Sequence of chain 1.A:
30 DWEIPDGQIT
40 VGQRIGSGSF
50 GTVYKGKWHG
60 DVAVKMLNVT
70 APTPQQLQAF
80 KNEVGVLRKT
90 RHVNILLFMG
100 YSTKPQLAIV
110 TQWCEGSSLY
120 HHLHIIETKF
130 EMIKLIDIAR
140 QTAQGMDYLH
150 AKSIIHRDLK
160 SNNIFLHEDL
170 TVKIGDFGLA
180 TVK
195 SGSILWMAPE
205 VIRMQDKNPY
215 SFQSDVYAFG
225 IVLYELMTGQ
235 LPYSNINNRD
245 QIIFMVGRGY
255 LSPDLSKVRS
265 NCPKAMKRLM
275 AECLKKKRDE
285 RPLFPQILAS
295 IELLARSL

Binding-site contacts:
Ligand atom C22 contacts residue THR110 of chain 1.A at 3.6 Å.
Ligand atom C13 contacts residue LEU95 of chain 1.A at 3.7 Å (hydrophobic).
Ligand atom N24 contacts residue ASP175 of chain 1.A at 3.8 Å.
Ligand atom N9 contacts residue PHE164 of chain 1.A at 3.9 Å.
Ligand atom O20 contacts residue ASN161 of chain 1.A at 3.6 Å.
Ligand atom N15 contacts residue TRP112 of chain 1.A at 3.8 Å.
Ligand atom C18 contacts residue ILE44 of chain 1.A at 3.7 Å (hydrophobic).
Ligand atom N15 contacts residue GLN111 of chain 1.A at 3.7 Å.
Ligand atom N10 contacts residue PHE164 of chain 1.A at 3.6 Å.
Ligand atom C7 contacts residue VAL52 of chain 1.A at 3.5 Å (hydrophobic).
Ligand atom C7 contacts residue PHE164 of chain 1.A at 3.7 Å (hydrophobic).
Ligand atom C2 contacts residue ASP175 of chain 1.A at 3.4 Å.
Ligand atom O25 contacts residue ASP175 of chain 1.A at 3.2 Å (salt-bridge).
Ligand atom N24 contacts residue LYS64 of chain 1.A at 3.1 Å (salt-bridge).
Ligand atom C6 contacts residue VAL52 of chain 1.A at 3.6 Å (hydrophobic).
Ligand atom C16 contacts residue CYS113 of chain 1.A at 3.3 Å (hydrophobic).
Ligand atom C22 contacts residue LYS64 of chain 1.A at 3.6 Å.
Ligand atom C14 contacts residue LEU95 of chain 1.A at 3.5 Å (hydrophobic).
Ligand atom C5 contacts residue VAL52 of chain 1.A at 3.4 Å (hydrophobic).
Ligand atom C23 contacts residue LYS64 of chain 1.A at 3.8 Å.
Ligand atom C17 contacts residue TRP112 of chain 1.A at 3.6 Å (hydrophobic).
Ligand atom N9 contacts residue ILE44 of chain 1.A at 3.9 Å.
Ligand atom C1 contacts residue PHE164 of chain 1.A at 3.8 Å (hydrophobic).
Ligand atom C16 contacts residue TRP112 of chain 1.A at 3.4 Å (hydrophobic).
Ligand atom C13 contacts residue PHE164 of chain 1.A at 3.9 Å (hydrophobic).
Ligand atom C21 contacts residue THR110 of chain 1.A at 3.4 Å.
Ligand atom C5 contacts residue ALA62 of chain 1.A at 3.9 Å (hydrophobic).
Ligand atom N24 contacts residue GLU82 of chain 1.A at 3.3 Å (salt-bridge).
Ligand atom N10 contacts residue ILE44 of chain 1.A at 3.9 Å.
Ligand atom C22 contacts residue ILE108 of chain 1.A at 3.6 Å (hydrophobic).
Ligand atom C14 contacts residue CYS113 of chain 1.A at 3.8 Å (hydrophobic).
Ligand atom O25 contacts residue PHE176 of chain 1.A at 3.9 Å.
Ligand atom C12 contacts residue PHE164 of chain 1.A at 3.9 Å (hydrophobic).
Ligand atom C21 contacts residue ALA62 of chain 1.A at 3.8 Å (hydrophobic).
Ligand atom C1 contacts residue VAL52 of chain 1.A at 3.7 Å (hydrophobic).
Ligand atom N15 contacts residue CYS113 of chain 1.A at 2.9 Å (h-bond).
Ligand atom O25 contacts residue GLU82 of chain 1.A at 3.4 Å (salt-bridge).
Ligand atom C6 contacts residue PHE164 of chain 1.A at 3.9 Å (hydrophobic).
Ligand atom C11 contacts residue PHE164 of chain 1.A at 3.5 Å (hydrophobic).
Ligand atom C8 contacts residue VAL52 of chain 1.A at 3.7 Å (hydrophobic).

This small molecule binds to this protein.
Small molecule (SMILES): OCCn1cc(-c2ccc3c(c2)CC/C3=N\O)c(-c2ccncc2)n1